The small molecule below binds the protein below.
Small molecule (SMILES): CC(=O)N[C@@H]1[C@@H](O)[C@H](O)[C@@H](CO)O[C@H]1O

Sequence of chain 1.D:
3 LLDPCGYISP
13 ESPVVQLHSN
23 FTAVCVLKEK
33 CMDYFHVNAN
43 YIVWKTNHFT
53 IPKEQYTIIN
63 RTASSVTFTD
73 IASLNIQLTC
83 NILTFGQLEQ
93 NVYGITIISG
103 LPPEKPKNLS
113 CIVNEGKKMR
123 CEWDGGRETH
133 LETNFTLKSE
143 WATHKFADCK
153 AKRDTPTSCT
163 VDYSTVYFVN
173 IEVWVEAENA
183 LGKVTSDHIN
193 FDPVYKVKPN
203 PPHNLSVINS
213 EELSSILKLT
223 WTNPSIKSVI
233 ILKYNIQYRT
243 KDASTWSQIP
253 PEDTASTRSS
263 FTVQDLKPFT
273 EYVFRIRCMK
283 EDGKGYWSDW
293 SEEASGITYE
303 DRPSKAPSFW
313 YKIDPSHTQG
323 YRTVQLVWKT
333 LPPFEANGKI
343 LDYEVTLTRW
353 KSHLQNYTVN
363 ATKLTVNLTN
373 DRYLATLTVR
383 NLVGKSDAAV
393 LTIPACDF

Binding-site contacts:
Ligand atom C2 contacts residue ASN22 of chain 1.D at 2.5 Å.
Ligand atom C8 contacts residue ASN22 of chain 1.D at 3.9 Å.
Ligand atom O5 contacts residue ASN22 of chain 1.D at 2.4 Å (h-bond).
Ligand atom C1 contacts residue ASN22 of chain 1.D at 1.4 Å.
Ligand atom N2 contacts residue ASN22 of chain 1.D at 3.0 Å (h-bond).
Ligand atom C7 contacts residue THR71 of chain 1.D at 3.8 Å.
Ligand atom O7 contacts residue THR71 of chain 1.D at 3.6 Å.
Ligand atom C7 contacts residue ASN22 of chain 1.D at 3.6 Å.
Ligand atom C5 contacts residue ASN22 of chain 1.D at 3.7 Å.
Ligand atom C2 contacts residue THR71 of chain 1.D at 4.2 Å.
Ligand atom C3 contacts residue ASN22 of chain 1.D at 3.9 Å.
Ligand atom C4 contacts residue ASN22 of chain 1.D at 4.3 Å.
Ligand atom N2 contacts residue THR71 of chain 1.D at 3.2 Å.